Binding-site contacts:
Ligand atom CG contacts residue VAL1 of chain 1.G at 3.6 Å (hydrophobic).
Ligand atom N contacts residue HIS231 of chain 1.A at 4.0 Å.
Ligand atom N contacts residue PO41 of chain 1.I at 3.5 Å (h-bond).
Ligand atom OXT contacts residue VAL1 of chain 1.G at 3.9 Å.
Ligand atom C contacts residue PO41 of chain 1.I at 4.4 Å.
Ligand atom CE contacts residue ASN112 of chain 1.A at 3.8 Å.
Ligand atom CD contacts residue LEU202 of chain 1.A at 4.3 Å (hydrophobic).
Ligand atom C contacts residue HIS231 of chain 1.A at 3.7 Å.
Ligand atom O contacts residue HIS231 of chain 1.A at 3.4 Å (h-bond).
Ligand atom CA contacts residue ASN112 of chain 1.A at 4.3 Å.
Ligand atom CD contacts residue ASN111 of chain 1.A at 3.7 Å.
Ligand atom N contacts residue ASN112 of chain 1.A at 3.4 Å (h-bond).
Ligand atom CE contacts residue PHE130 of chain 1.A at 4.4 Å (hydrophobic).
Ligand atom CG contacts residue LEU202 of chain 1.A at 4.2 Å (hydrophobic).
Ligand atom CA contacts residue HIS231 of chain 1.A at 4.0 Å.
Ligand atom C contacts residue VAL1 of chain 1.G at 3.7 Å (hydrophobic).
Ligand atom CD contacts residue PHE130 of chain 1.A at 3.6 Å (hydrophobic).
Ligand atom CG contacts residue PHE130 of chain 1.A at 4.5 Å (hydrophobic).
Ligand atom OXT contacts residue ASN112 of chain 1.A at 2.9 Å (h-bond).
Ligand atom N contacts residue VAL1 of chain 1.G at 1.3 Å.
Ligand atom CB contacts residue VAL1 of chain 1.G at 3.4 Å (hydrophobic).
Ligand atom CB contacts residue ASN112 of chain 1.A at 4.5 Å.
Ligand atom CA contacts residue ARG203 of chain 1.A at 4.2 Å.
Ligand atom CD contacts residue ASN112 of chain 1.A at 4.0 Å.
Ligand atom CG contacts residue ASN112 of chain 1.A at 3.5 Å.
Ligand atom C contacts residue ASN112 of chain 1.A at 3.9 Å.
Ligand atom OXT contacts residue PO41 of chain 1.I at 3.8 Å.
Ligand atom OXT contacts residue HIS231 of chain 1.A at 4.0 Å.
Ligand atom CB contacts residue LEU202 of chain 1.A at 4.0 Å (hydrophobic).
Ligand atom CA contacts residue VAL1 of chain 1.G at 2.5 Å (hydrophobic).
Ligand atom CE contacts residue ASN111 of chain 1.A at 3.8 Å.
Ligand atom CG contacts residue ASN111 of chain 1.A at 4.3 Å.
Ligand atom CB contacts residue ARG203 of chain 1.A at 4.5 Å.

Sequence of chain 1.A:
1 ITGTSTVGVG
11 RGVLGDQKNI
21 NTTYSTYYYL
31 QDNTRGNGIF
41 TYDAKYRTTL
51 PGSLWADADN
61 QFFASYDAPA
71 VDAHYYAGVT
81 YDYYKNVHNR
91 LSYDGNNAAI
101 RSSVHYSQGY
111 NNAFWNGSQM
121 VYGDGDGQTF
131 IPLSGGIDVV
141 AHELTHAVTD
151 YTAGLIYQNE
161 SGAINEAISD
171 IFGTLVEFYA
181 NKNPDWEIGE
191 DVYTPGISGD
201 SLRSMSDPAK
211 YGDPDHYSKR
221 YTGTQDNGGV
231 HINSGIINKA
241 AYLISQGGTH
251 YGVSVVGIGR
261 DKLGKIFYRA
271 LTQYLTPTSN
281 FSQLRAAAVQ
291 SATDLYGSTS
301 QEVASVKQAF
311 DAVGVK

This protein binds this small molecule.
Small molecule (SMILES): N[C@@H](CCCC[NH3+])C(=O)O